A small-molecule ligand and the protein it binds are described below.
Small molecule (SMILES): CC(=O)N[C@H]1[C@H](O[C@H]2O[C@H](CO)[C@H](O)[C@H](O)[C@H]2O)[C@@H](NC(C)=O)CO[C@@H]1CO

Binding-site contacts:
Ligand atom C6 contacts residue TRP57 of chain 1.I at 3.8 Å (hydrophobic).
Ligand atom C6 contacts residue TYR50 of chain 1.I at 3.5 Å (hydrophobic).
Ligand atom C5 contacts residue SER63 of chain 1.I at 3.6 Å.
Ligand atom C1 contacts residue TYR50 of chain 1.I at 4.3 Å (hydrophobic).
Ligand atom O7 contacts residue SER63 of chain 1.I at 3.9 Å.
Ligand atom O6 contacts residue TYR50 of chain 1.I at 3.6 Å.
Ligand atom C2 contacts residue GLU59 of chain 1.I at 3.8 Å.
Ligand atom N2 contacts residue SER63 of chain 1.I at 2.8 Å (h-bond).
Ligand atom C5 contacts residue TYR50 of chain 1.I at 3.3 Å (hydrophobic).
Ligand atom C4 contacts residue SER63 of chain 1.I at 4.2 Å.
Ligand atom C4 contacts residue GLU59 of chain 1.I at 4.0 Å.
Ligand atom C2 contacts residue SER63 of chain 1.I at 2.4 Å.
Ligand atom C7 contacts residue GLU59 of chain 1.I at 4.5 Å.
Ligand atom C5 contacts residue GLU59 of chain 1.I at 4.2 Å.
Ligand atom O5 contacts residue SER63 of chain 1.I at 2.3 Å (h-bond).
Ligand atom O5 contacts residue PRO58 of chain 1.I at 4.2 Å.
Ligand atom O7 contacts residue GLU59 of chain 1.I at 3.5 Å (salt-bridge).
Ligand atom O6 contacts residue LYS56 of chain 1.I at 4.3 Å.
Ligand atom C3 contacts residue SER63 of chain 1.I at 3.7 Å.
Ligand atom C3 contacts residue GLU59 of chain 1.I at 4.1 Å.
Ligand atom C1 contacts residue GLU59 of chain 1.I at 4.2 Å.
Ligand atom O3 contacts residue GLU59 of chain 1.I at 3.9 Å.
Ligand atom C7 contacts residue ASN60 of chain 1.I at 3.6 Å.
Ligand atom O8 contacts residue GLU59 of chain 1.I at 4.3 Å.
Ligand atom N2 contacts residue ASN60 of chain 1.I at 4.3 Å.
Ligand atom C7 contacts residue SER63 of chain 1.I at 3.5 Å.
Ligand atom O5 contacts residue TYR50 of chain 1.I at 3.8 Å.
Ligand atom C8 contacts residue THR62 of chain 1.I at 4.1 Å.
Ligand atom C1 contacts residue SER63 of chain 1.I at 1.4 Å.
Ligand atom O5 contacts residue GLU59 of chain 1.I at 3.2 Å (salt-bridge).
Ligand atom C2 contacts residue ASN60 of chain 1.I at 4.4 Å.
Ligand atom C8 contacts residue ASN60 of chain 1.I at 4.5 Å.
Ligand atom C6 contacts residue GLU59 of chain 1.I at 3.9 Å.
Ligand atom O7 contacts residue ASN60 of chain 1.I at 2.9 Å (h-bond).

Sequence of chain 1.I:
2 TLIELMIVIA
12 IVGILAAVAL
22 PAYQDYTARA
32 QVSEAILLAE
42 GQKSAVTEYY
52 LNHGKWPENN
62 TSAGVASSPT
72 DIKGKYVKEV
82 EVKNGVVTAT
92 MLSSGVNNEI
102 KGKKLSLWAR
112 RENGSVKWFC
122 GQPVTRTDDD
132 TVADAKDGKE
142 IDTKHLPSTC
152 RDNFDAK